Sequence of chain 6.A:
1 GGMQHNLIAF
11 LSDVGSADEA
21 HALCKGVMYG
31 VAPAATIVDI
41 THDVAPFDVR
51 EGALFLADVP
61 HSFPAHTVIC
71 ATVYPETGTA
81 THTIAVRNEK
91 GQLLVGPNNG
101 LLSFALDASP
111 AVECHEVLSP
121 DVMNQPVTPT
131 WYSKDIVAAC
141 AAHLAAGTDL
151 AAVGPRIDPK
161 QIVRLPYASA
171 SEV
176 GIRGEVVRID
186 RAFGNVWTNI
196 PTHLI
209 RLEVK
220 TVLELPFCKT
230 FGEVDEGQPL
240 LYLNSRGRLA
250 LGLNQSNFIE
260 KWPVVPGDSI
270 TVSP

This small molecule binds to this protein.
Small molecule (SMILES): Nc1ncnc2c1ncn2[C@@H]1O[C@H](CCl)[C@@H](O)[C@H]1O

Sequence of chain 5.A:
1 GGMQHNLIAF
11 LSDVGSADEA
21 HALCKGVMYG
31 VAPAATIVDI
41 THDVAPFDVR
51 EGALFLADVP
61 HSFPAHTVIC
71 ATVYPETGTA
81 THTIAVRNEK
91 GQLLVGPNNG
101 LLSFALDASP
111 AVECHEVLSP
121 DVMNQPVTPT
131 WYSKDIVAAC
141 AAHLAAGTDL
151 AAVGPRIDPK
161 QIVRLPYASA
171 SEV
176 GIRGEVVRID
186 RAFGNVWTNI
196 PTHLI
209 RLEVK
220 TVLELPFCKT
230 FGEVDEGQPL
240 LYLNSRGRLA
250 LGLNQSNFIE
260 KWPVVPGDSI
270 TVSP

Binding-site contacts:
Ligand atom N7 contacts residue ASN190 of chain 5.A at 3.4 Å (h-bond).
Ligand atom N3 contacts residue PHE47 of chain 6.A at 3.6 Å.
Ligand atom C6 contacts residue PHE47 of chain 6.A at 3.5 Å (hydrophobic).
Ligand atom O2' contacts residue ASP13 of chain 6.A at 2.8 Å (salt-bridge).
Ligand atom CL contacts residue THR130 of chain 6.A at 3.5 Å.
Ligand atom N6 contacts residue ASN190 of chain 5.A at 3.3 Å (h-bond).
Ligand atom C5' contacts residue THR130 of chain 6.A at 3.4 Å.
Ligand atom N9 contacts residue PHE230 of chain 5.A at 3.6 Å.
Ligand atom N7 contacts residue PHE230 of chain 5.A at 3.4 Å.
Ligand atom C2 contacts residue PRO75 of chain 6.A at 3.7 Å (hydrophobic).
Ligand atom C4 contacts residue PHE47 of chain 6.A at 3.4 Å (hydrophobic).
Ligand atom CL contacts residue TRP131 of chain 6.A at 3.5 Å.
Ligand atom N1 contacts residue PHE47 of chain 6.A at 3.7 Å.
Ligand atom N3 contacts residue PRO75 of chain 6.A at 3.4 Å.
Ligand atom N3 contacts residue PHE230 of chain 5.A at 3.5 Å.
Ligand atom C8 contacts residue MET1 of chain 6.C at 3.6 Å (hydrophobic).
Ligand atom C5 contacts residue PHE47 of chain 6.A at 3.3 Å (hydrophobic).
Ligand atom CL contacts residue THR77 of chain 6.A at 3.3 Å.
Ligand atom C4 contacts residue PHE230 of chain 5.A at 3.5 Å (hydrophobic).
Ligand atom C2 contacts residue PHE230 of chain 5.A at 3.5 Å (hydrophobic).
Ligand atom O2' contacts residue TYR74 of chain 6.A at 3.7 Å.
Ligand atom N1 contacts residue PHE230 of chain 5.A at 3.4 Å.
Ligand atom C2 contacts residue GLN254 of chain 5.A at 3.6 Å.
Ligand atom N1 contacts residue GLN254 of chain 5.A at 3.0 Å (h-bond).
Ligand atom O3' contacts residue ASP13 of chain 6.A at 3.0 Å (salt-bridge).
Ligand atom CL contacts residue TYR132 of chain 6.A at 3.1 Å.
Ligand atom O3' contacts residue TYR74 of chain 6.A at 3.1 Å (h-bond).
Ligand atom C4' contacts residue TYR74 of chain 6.A at 3.4 Å (hydrophobic).
Ligand atom C3' contacts residue ASP13 of chain 6.A at 3.8 Å.
Ligand atom N6 contacts residue PHE230 of chain 5.A at 3.4 Å.
Ligand atom O4' contacts residue TYR74 of chain 6.A at 3.6 Å.
Ligand atom C5 contacts residue PHE230 of chain 5.A at 3.6 Å (hydrophobic).
Ligand atom CL contacts residue SER133 of chain 6.A at 3.2 Å.
Ligand atom C1' contacts residue TYR74 of chain 6.A at 3.7 Å (hydrophobic).
Ligand atom N6 contacts residue LEU252 of chain 5.A at 2.9 Å (h-bond).
Ligand atom O3' contacts residue THR72 of chain 6.A at 3.2 Å (h-bond).
Ligand atom C8 contacts residue PHE230 of chain 5.A at 3.8 Å (hydrophobic).
Ligand atom C2' contacts residue PHE188 of chain 5.A at 3.6 Å (hydrophobic).
Ligand atom C6 contacts residue PHE230 of chain 5.A at 3.4 Å (hydrophobic).
Ligand atom O4' contacts residue THR77 of chain 6.A at 3.6 Å.